This small molecule binds to this protein.
Small molecule (SMILES): CC(=O)N[C@H]1[C@H](O[C@H]2[C@H](O)[C@@H](NC(C)=O)CO[C@@H]2CO)O[C@H](CO)[C@@H](O[C@@H]2O[C@H](CO[C@H]3O[C@H](CO)[C@@H](O)[C@H](O)[C@@H]3O)[C@@H](O)[C@H](O[C@H]3O[C@H](CO)[C@@H](O)[C@H](O)[C@@H]3O[C@H]3O[C@H](CO)[C@@H](O)[C@H](O)[C@@H]3O[C@H]3O[C@H](CO)[C@@H](O)[C@H](O)[C@@H]3O)[C@@H]2O)[C@@H]1O

Sequence of chain 1.C:
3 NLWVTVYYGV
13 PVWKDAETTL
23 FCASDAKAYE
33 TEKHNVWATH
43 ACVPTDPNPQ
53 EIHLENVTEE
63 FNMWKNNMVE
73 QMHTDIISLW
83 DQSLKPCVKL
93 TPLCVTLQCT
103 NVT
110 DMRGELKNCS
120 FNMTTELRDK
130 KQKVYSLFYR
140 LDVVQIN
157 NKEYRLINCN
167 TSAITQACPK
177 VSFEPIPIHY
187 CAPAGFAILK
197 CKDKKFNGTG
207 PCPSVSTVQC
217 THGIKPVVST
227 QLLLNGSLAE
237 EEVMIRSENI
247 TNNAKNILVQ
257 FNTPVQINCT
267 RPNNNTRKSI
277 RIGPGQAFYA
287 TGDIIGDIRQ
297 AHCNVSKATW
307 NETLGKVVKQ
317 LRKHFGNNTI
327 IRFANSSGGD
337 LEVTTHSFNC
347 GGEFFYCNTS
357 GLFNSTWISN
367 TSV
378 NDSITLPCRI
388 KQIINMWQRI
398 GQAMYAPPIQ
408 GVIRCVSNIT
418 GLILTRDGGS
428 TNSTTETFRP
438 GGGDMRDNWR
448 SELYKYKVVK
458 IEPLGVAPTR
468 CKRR

Binding-site contacts:
Ligand atom C1 contacts residue SER414 of chain 1.C at 3.2 Å.
Ligand atom O4 contacts residue VAL413 of chain 1.C at 4.0 Å.
Ligand atom O6 contacts residue GLU180 of chain 1.C at 2.6 Å (salt-bridge).
Ligand atom N2 contacts residue SER414 of chain 1.C at 3.3 Å (h-bond).
Ligand atom C5 contacts residue ASN231 of chain 1.C at 3.6 Å.
Ligand atom N2 contacts residue ASN231 of chain 1.C at 2.9 Å (h-bond).
Ligand atom O6 contacts residue NAG1 of chain 1.R at 3.7 Å.
Ligand atom O5 contacts residue GLU180 of chain 1.C at 3.6 Å.
Ligand atom C1 contacts residue GLU180 of chain 1.C at 3.4 Å.
Ligand atom O6 contacts residue LYS221 of chain 1.C at 3.9 Å.
Ligand atom C1 contacts residue GLN407 of chain 1.C at 3.8 Å.
Ligand atom C6 contacts residue NAG1 of chain 1.R at 3.6 Å.
Ligand atom C2 contacts residue ASN231 of chain 1.C at 2.4 Å.
Ligand atom C5 contacts residue VAL413 of chain 1.C at 3.3 Å (hydrophobic).
Ligand atom O2 contacts residue GLN407 of chain 1.C at 3.2 Å.
Ligand atom C4 contacts residue GLU180 of chain 1.C at 3.8 Å.
Ligand atom C5 contacts residue GLU180 of chain 1.C at 3.4 Å.
Ligand atom O5 contacts residue ASN231 of chain 1.C at 2.3 Å (h-bond).
Ligand atom C6 contacts residue GLU180 of chain 1.C at 3.5 Å.
Ligand atom C3 contacts residue ASN231 of chain 1.C at 3.8 Å.
Ligand atom O3 contacts residue NAG1 of chain 1.L at 3.2 Å (h-bond).
Ligand atom C3 contacts residue SER414 of chain 1.C at 3.5 Å.
Ligand atom O5 contacts residue NAG1 of chain 1.R at 3.4 Å.
Ligand atom C8 contacts residue VAL223 of chain 1.C at 3.7 Å (hydrophobic).
Ligand atom C2 contacts residue GLN407 of chain 1.C at 3.9 Å.
Ligand atom O6 contacts residue GLY347 of chain 1.C at 3.8 Å.
Ligand atom C7 contacts residue ASN345 of chain 1.C at 3.9 Å.
Ligand atom C7 contacts residue ASN231 of chain 1.C at 3.8 Å.
Ligand atom C2 contacts residue SER414 of chain 1.C at 3.5 Å.
Ligand atom C8 contacts residue ASN345 of chain 1.C at 3.1 Å.
Ligand atom O3 contacts residue GLY408 of chain 1.C at 3.4 Å.
Ligand atom O7 contacts residue PRO181 of chain 1.C at 3.1 Å.
Ligand atom O3 contacts residue GLU180 of chain 1.C at 3.6 Å (salt-bridge).
Ligand atom O3 contacts residue VAL409 of chain 1.C at 4.0 Å.
Ligand atom C1 contacts residue ASN231 of chain 1.C at 1.4 Å.
Ligand atom O3 contacts residue MAN8 of chain 1.L at 3.3 Å.
Ligand atom O5 contacts residue GLN407 of chain 1.C at 3.8 Å.
Ligand atom C6 contacts residue VAL413 of chain 1.C at 3.8 Å (hydrophobic).
Ligand atom O3 contacts residue GLN407 of chain 1.C at 3.8 Å.
Ligand atom O2 contacts residue MAN8 of chain 1.L at 3.6 Å.